This protein binds this small molecule.
Small molecule (SMILES): CC(=O)N[C@@H]1[C@@H](O)[C@H](O)[C@@H](CO)O[C@H]1O

Sequence of chain 4.B:
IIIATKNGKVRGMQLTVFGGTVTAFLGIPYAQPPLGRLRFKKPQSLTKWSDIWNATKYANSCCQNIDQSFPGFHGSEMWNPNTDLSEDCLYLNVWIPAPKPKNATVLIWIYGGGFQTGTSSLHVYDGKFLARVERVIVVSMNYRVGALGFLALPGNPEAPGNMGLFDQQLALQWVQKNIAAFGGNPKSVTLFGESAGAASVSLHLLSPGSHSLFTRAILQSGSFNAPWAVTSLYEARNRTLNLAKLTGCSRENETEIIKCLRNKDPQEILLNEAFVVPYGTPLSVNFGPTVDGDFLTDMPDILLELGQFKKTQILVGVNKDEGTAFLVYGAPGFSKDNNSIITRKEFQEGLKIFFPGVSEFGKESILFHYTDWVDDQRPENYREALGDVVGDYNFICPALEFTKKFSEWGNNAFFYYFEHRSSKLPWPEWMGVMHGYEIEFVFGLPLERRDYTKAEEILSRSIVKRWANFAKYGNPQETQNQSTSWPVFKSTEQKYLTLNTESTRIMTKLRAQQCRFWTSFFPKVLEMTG

Binding-site contacts:
Ligand atom O7 contacts residue ASN342 of chain 4.B at 2.8 Å (h-bond).
Ligand atom C6 contacts residue SER338 of chain 4.B at 4.4 Å.
Ligand atom C8 contacts residue ASN342 of chain 4.B at 3.9 Å.
Ligand atom C6 contacts residue PHE337 of chain 4.B at 4.2 Å (hydrophobic).
Ligand atom C7 contacts residue ASN341 of chain 4.B at 3.4 Å.
Ligand atom C7 contacts residue ASN342 of chain 4.B at 3.7 Å.
Ligand atom N2 contacts residue ASN341 of chain 4.B at 3.6 Å.
Ligand atom C2 contacts residue ASN341 of chain 4.B at 3.5 Å.
Ligand atom O5 contacts residue SER338 of chain 4.B at 4.0 Å.
Ligand atom O7 contacts residue ASN341 of chain 4.B at 2.5 Å (h-bond).
Ligand atom O5 contacts residue ASN341 of chain 4.B at 3.1 Å (h-bond).
Ligand atom C5 contacts residue ASN341 of chain 4.B at 4.4 Å.
Ligand atom C1 contacts residue ASN341 of chain 4.B at 2.3 Å.